Sequence of chain 1.E:
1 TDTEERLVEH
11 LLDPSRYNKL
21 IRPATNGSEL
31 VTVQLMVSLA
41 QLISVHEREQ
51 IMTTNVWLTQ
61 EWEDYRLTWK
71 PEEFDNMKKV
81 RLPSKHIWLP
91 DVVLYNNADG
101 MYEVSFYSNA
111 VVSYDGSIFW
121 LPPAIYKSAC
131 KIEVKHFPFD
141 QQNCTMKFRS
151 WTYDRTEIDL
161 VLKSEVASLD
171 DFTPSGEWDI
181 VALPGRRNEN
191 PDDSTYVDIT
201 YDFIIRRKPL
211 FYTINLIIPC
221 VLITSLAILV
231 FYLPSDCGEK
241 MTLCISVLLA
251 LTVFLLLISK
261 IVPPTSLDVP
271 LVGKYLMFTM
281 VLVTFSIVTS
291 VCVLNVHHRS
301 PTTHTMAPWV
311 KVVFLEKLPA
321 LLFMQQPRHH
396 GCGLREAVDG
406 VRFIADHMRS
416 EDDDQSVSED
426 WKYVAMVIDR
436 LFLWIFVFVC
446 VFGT

This small molecule binds to this protein.
Small molecule (SMILES): CC(=O)OCC[N+](C)(C)C

Sequence of chain 1.D:
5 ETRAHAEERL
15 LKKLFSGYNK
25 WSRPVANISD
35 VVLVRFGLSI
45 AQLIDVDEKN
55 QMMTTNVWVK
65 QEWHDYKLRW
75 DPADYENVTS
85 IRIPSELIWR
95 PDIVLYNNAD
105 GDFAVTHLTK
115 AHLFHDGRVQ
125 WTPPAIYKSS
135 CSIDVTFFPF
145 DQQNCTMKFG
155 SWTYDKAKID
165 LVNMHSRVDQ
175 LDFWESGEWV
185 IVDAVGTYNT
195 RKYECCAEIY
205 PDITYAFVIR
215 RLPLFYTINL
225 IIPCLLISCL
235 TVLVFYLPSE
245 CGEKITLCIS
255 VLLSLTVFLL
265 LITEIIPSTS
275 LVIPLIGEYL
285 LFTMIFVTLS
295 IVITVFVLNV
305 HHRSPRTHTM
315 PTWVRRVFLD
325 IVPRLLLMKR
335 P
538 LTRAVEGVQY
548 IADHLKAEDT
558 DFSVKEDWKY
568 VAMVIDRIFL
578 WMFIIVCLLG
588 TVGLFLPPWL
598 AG

Binding-site contacts:
Ligand atom C3 contacts residue TRP156 of chain 1.D at 3.4 Å (hydrophobic).
Ligand atom C6 contacts residue TRP156 of chain 1.D at 4.1 Å (hydrophobic).
Ligand atom N1 contacts residue TYR100 of chain 1.D at 4.4 Å.
Ligand atom C2 contacts residue TRP156 of chain 1.D at 3.8 Å (hydrophobic).
Ligand atom C8 contacts residue TRP57 of chain 1.E at 3.8 Å (hydrophobic).
Ligand atom C6 contacts residue PHE119 of chain 1.E at 4.0 Å (hydrophobic).
Ligand atom C5 contacts residue LEU121 of chain 1.E at 4.3 Å (hydrophobic).
Ligand atom O4 contacts residue TYR204 of chain 1.D at 4.3 Å.
Ligand atom C9 contacts residue TYR204 of chain 1.D at 3.5 Å (hydrophobic).
Ligand atom C10 contacts residue TRP156 of chain 1.D at 3.3 Å (hydrophobic).
Ligand atom O4 contacts residue CYS199 of chain 1.D at 4.3 Å.
Ligand atom O4 contacts residue TRP156 of chain 1.D at 3.4 Å (h-bond).
Ligand atom N1 contacts residue CYS199 of chain 1.D at 4.3 Å.
Ligand atom O7 contacts residue THR157 of chain 1.D at 3.5 Å.
Ligand atom C6 contacts residue VAL111 of chain 1.E at 4.2 Å (hydrophobic).
Ligand atom C8 contacts residue TYR197 of chain 1.D at 3.5 Å (hydrophobic).
Ligand atom C5 contacts residue TYR204 of chain 1.D at 4.2 Å (hydrophobic).
Ligand atom C6 contacts residue CYS200 of chain 1.D at 4.0 Å (hydrophobic).
Ligand atom O7 contacts residue LEU121 of chain 1.E at 4.1 Å.
Ligand atom N1 contacts residue TRP156 of chain 1.D at 3.9 Å.
Ligand atom C10 contacts residue TYR100 of chain 1.D at 3.3 Å (hydrophobic).
Ligand atom C8 contacts residue CYS199 of chain 1.D at 4.2 Å (hydrophobic).
Ligand atom C2 contacts residue TRP57 of chain 1.E at 4.4 Å (hydrophobic).
Ligand atom C9 contacts residue TYR197 of chain 1.D at 4.4 Å (hydrophobic).
Ligand atom C9 contacts residue CYS199 of chain 1.D at 3.9 Å (hydrophobic).
Ligand atom C2 contacts residue LEU121 of chain 1.E at 3.8 Å (hydrophobic).
Ligand atom O4 contacts residue LEU121 of chain 1.E at 4.0 Å.
Ligand atom C9 contacts residue TRP156 of chain 1.D at 3.6 Å (hydrophobic).
Ligand atom C2 contacts residue CYS199 of chain 1.D at 4.2 Å (hydrophobic).
Ligand atom C9 contacts residue CYS200 of chain 1.D at 4.1 Å (hydrophobic).
Ligand atom C6 contacts residue TYR204 of chain 1.D at 3.4 Å (hydrophobic).
Ligand atom C5 contacts residue TRP156 of chain 1.D at 3.3 Å (hydrophobic).
Ligand atom O4 contacts residue CYS200 of chain 1.D at 3.9 Å.
Ligand atom C5 contacts residue THR157 of chain 1.D at 4.2 Å.
Ligand atom C8 contacts residue TYR100 of chain 1.D at 4.4 Å (hydrophobic).
Ligand atom O7 contacts residue TRP156 of chain 1.D at 3.3 Å (h-bond).
Ligand atom C6 contacts residue THR157 of chain 1.D at 4.2 Å.
Ligand atom C3 contacts residue LEU121 of chain 1.E at 3.8 Å (hydrophobic).
Ligand atom C5 contacts residue PHE119 of chain 1.E at 4.4 Å (hydrophobic).